This small molecule binds to this protein.
Small molecule (SMILES): CCCCC(=O)O

Sequence of chain 4.A:
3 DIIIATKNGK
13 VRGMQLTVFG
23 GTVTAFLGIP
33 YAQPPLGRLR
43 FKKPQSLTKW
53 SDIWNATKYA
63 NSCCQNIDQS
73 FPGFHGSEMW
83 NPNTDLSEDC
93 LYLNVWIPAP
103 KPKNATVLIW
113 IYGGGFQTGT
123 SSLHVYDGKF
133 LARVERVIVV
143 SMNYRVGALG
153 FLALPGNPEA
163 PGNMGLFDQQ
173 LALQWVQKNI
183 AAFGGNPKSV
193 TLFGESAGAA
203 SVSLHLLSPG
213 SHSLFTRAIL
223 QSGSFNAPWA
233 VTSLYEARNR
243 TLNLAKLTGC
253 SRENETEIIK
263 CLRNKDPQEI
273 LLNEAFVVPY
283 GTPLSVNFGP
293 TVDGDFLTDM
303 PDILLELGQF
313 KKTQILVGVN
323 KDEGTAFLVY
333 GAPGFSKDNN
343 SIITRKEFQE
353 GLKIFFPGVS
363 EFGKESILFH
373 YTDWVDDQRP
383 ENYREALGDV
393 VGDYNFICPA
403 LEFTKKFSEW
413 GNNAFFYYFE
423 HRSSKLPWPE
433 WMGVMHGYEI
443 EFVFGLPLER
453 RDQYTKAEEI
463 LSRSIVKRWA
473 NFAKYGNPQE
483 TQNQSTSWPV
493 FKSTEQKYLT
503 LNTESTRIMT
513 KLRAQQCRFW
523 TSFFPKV

Binding-site contacts:
Ligand atom C5 contacts residue QRH1 of chain 4.J at 3.5 Å.
Ligand atom C6 contacts residue TRP231 of chain 4.A at 4.2 Å (hydrophobic).
Ligand atom C6 contacts residue VAL288 of chain 4.A at 3.8 Å (hydrophobic).
Ligand atom C3 contacts residue SER198 of chain 4.A at 4.0 Å.
Ligand atom O1 contacts residue GLY115 of chain 4.A at 4.2 Å.
Ligand atom O2 contacts residue GLY116 of chain 4.A at 4.5 Å.
Ligand atom O2 contacts residue HIS438 of chain 4.A at 3.1 Å (h-bond).
Ligand atom C4 contacts residue TRP231 of chain 4.A at 3.7 Å (hydrophobic).
Ligand atom C3 contacts residue GLY117 of chain 4.A at 3.9 Å.
Ligand atom O2 contacts residue PHE329 of chain 4.A at 4.5 Å.
Ligand atom C4 contacts residue PHE329 of chain 4.A at 4.5 Å (hydrophobic).
Ligand atom C3 contacts residue TRP231 of chain 4.A at 3.5 Å (hydrophobic).
Ligand atom C2 contacts residue SER198 of chain 4.A at 2.9 Å.
Ligand atom O2 contacts residue GLY117 of chain 4.A at 3.9 Å.
Ligand atom C5 contacts residue VAL288 of chain 4.A at 3.8 Å (hydrophobic).
Ligand atom C2 contacts residue GLY116 of chain 4.A at 4.1 Å.
Ligand atom C2 contacts residue HIS438 of chain 4.A at 3.9 Å.
Ligand atom C6 contacts residue SER287 of chain 4.A at 4.3 Å.
Ligand atom C5 contacts residue LEU286 of chain 4.A at 4.3 Å (hydrophobic).
Ligand atom O2 contacts residue QRH1 of chain 4.J at 3.1 Å.
Ligand atom C6 contacts residue LEU286 of chain 4.A at 3.0 Å (hydrophobic).
Ligand atom C4 contacts residue LEU286 of chain 4.A at 4.1 Å (hydrophobic).
Ligand atom C4 contacts residue PHE398 of chain 4.A at 3.9 Å (hydrophobic).
Ligand atom C3 contacts residue ALA199 of chain 4.A at 4.1 Å (hydrophobic).
Ligand atom C2 contacts residue ALA199 of chain 4.A at 3.8 Å (hydrophobic).
Ligand atom C2 contacts residue QRH1 of chain 4.J at 3.8 Å.
Ligand atom C4 contacts residue QRH1 of chain 4.J at 3.5 Å.
Ligand atom O1 contacts residue ALA199 of chain 4.A at 2.9 Å (h-bond).
Ligand atom C6 contacts residue QRH1 of chain 4.J at 3.4 Å.
Ligand atom C5 contacts residue GLY117 of chain 4.A at 3.6 Å.
Ligand atom O1 contacts residue GLY116 of chain 4.A at 3.1 Å (h-bond).
Ligand atom O2 contacts residue SER198 of chain 4.A at 3.3 Å (h-bond).
Ligand atom C4 contacts residue GLY117 of chain 4.A at 4.4 Å.
Ligand atom C6 contacts residue PHE329 of chain 4.A at 4.5 Å (hydrophobic).
Ligand atom C5 contacts residue TRP231 of chain 4.A at 4.0 Å (hydrophobic).
Ligand atom O1 contacts residue GLY117 of chain 4.A at 2.6 Å (h-bond).
Ligand atom C3 contacts residue QRH1 of chain 4.J at 4.4 Å.
Ligand atom C3 contacts residue PHE398 of chain 4.A at 4.2 Å (hydrophobic).
Ligand atom C2 contacts residue GLY117 of chain 4.A at 3.2 Å.
Ligand atom O1 contacts residue SER198 of chain 4.A at 2.1 Å (h-bond).